Sequence of chain 1.B:
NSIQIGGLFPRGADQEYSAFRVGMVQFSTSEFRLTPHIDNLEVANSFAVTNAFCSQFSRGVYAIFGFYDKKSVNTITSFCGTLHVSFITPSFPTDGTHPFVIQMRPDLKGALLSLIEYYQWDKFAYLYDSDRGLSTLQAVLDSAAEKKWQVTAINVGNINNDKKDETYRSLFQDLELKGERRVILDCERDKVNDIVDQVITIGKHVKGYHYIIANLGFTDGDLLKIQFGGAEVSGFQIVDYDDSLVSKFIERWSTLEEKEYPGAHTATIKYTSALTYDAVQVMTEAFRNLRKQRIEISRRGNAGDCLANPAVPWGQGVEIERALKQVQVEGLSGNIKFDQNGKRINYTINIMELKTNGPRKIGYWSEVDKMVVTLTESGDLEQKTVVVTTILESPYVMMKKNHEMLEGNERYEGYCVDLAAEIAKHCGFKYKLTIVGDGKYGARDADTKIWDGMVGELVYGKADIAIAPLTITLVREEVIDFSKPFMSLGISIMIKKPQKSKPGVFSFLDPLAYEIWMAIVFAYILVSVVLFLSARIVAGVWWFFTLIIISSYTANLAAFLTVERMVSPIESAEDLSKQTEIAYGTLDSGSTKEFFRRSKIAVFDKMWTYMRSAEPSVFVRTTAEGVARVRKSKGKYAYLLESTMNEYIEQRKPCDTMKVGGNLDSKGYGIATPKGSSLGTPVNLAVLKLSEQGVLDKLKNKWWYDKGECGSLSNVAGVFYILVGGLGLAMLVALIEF

This small molecule binds to this protein.
Small molecule (SMILES): CC(=O)N[C@@H]1[C@@H](O)[C@H](O)[C@@H](CO)O[C@H]1O

Binding-site contacts:
Ligand atom C6 contacts residue GLU330 of chain 1.B at 3.5 Å.
Ligand atom C2 contacts residue ASN346 of chain 1.B at 2.3 Å.
Ligand atom C4 contacts residue ASN346 of chain 1.B at 4.2 Å.
Ligand atom O6 contacts residue ASN335 of chain 1.B at 3.9 Å.
Ligand atom O6 contacts residue GLU330 of chain 1.B at 3.5 Å (salt-bridge).
Ligand atom N2 contacts residue ASN346 of chain 1.B at 2.7 Å (h-bond).
Ligand atom C6 contacts residue ASN335 of chain 1.B at 3.2 Å.
Ligand atom O5 contacts residue ASN346 of chain 1.B at 2.5 Å (h-bond).
Ligand atom C3 contacts residue ASN346 of chain 1.B at 3.7 Å.
Ligand atom C1 contacts residue ASN346 of chain 1.B at 1.4 Å.
Ligand atom C7 contacts residue ASN346 of chain 1.B at 3.7 Å.
Ligand atom C5 contacts residue ASN335 of chain 1.B at 3.9 Å.
Ligand atom C5 contacts residue ASN346 of chain 1.B at 3.7 Å.
Ligand atom O5 contacts residue ASN335 of chain 1.B at 3.0 Å.
Ligand atom C1 contacts residue ASN335 of chain 1.B at 3.7 Å.
Ligand atom O7 contacts residue ASN346 of chain 1.B at 4.3 Å.